Binding-site contacts:
Ligand atom C5' contacts residue ASP242 of chain 6.A at 4.4 Å.
Ligand atom C2' contacts residue LYS25 of chain 6.C at 3.8 Å.
Ligand atom OP2 contacts residue ASP242 of chain 6.A at 3.9 Å.

Sequence of chain 6.A:
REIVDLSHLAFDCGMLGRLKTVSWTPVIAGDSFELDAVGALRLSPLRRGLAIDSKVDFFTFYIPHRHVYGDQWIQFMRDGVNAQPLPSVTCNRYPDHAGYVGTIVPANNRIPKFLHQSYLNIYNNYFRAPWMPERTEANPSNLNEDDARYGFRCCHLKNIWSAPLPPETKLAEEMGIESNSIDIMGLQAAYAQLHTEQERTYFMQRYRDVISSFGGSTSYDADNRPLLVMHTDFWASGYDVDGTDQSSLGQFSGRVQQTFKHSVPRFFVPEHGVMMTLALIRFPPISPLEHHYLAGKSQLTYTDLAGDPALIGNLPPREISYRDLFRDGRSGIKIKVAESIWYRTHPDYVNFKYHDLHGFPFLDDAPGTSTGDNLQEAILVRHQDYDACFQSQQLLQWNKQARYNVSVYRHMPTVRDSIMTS

A small-molecule ligand and the protein it binds are described below.
Small molecule (SMILES): Nc1ccn([C@H]2C[C@H](O)[C@@H](COP(=O)(O)O)O2)c(=O)n1

Sequence of chain 6.C:
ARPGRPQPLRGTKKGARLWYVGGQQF